A protein and the small-molecule ligand that binds it are described below.
Small molecule (SMILES): NC[C@@H](O)c1ccc(F)cc1

Sequence of chain 1.A:
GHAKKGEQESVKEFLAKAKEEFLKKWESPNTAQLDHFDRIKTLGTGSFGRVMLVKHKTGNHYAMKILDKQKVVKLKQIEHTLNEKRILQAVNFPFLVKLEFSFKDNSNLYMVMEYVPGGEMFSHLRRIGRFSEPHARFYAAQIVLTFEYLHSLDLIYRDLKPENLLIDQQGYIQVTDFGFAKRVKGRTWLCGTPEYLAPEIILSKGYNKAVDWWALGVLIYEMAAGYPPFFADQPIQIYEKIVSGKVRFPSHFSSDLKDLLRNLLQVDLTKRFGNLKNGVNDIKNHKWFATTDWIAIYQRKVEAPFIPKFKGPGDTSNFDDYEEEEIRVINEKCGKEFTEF

Binding-site contacts:
Ligand atom C4 contacts residue LEU52 of chain 1.A at 3.7 Å (hydrophobic).
Ligand atom N contacts residue GLU173 of chain 1.A at 2.8 Å (salt-bridge).
Ligand atom C5 contacts residue LEU52 of chain 1.A at 4.2 Å (hydrophobic).
Ligand atom O contacts residue ASP187 of chain 1.A at 3.0 Å (salt-bridge).
Ligand atom C3 contacts residue LEU52 of chain 1.A at 4.0 Å (hydrophobic).
Ligand atom C4 contacts residue VAL60 of chain 1.A at 4.2 Å (hydrophobic).
Ligand atom C contacts residue GLU173 of chain 1.A at 3.3 Å.
Ligand atom F contacts residue VAL126 of chain 1.A at 4.3 Å.
Ligand atom C7 contacts residue VAL60 of chain 1.A at 4.0 Å (hydrophobic).
Ligand atom C6 contacts residue VAL60 of chain 1.A at 3.9 Å (hydrophobic).
Ligand atom F contacts residue LEU52 of chain 1.A at 4.0 Å.
Ligand atom N contacts residue ASN174 of chain 1.A at 3.7 Å.
Ligand atom C5 contacts residue VAL60 of chain 1.A at 4.0 Å (hydrophobic).
Ligand atom C5 contacts residue ALA73 of chain 1.A at 3.9 Å (hydrophobic).
Ligand atom C6 contacts residue ALA73 of chain 1.A at 4.2 Å (hydrophobic).
Ligand atom F contacts residue LEU176 of chain 1.A at 3.5 Å.
Ligand atom C1 contacts residue VAL60 of chain 1.A at 4.4 Å (hydrophobic).
Ligand atom C contacts residue GLU130 of chain 1.A at 3.6 Å.
Ligand atom C contacts residue LEU176 of chain 1.A at 4.5 Å (hydrophobic).
Ligand atom C1 contacts residue GLU130 of chain 1.A at 4.1 Å.
Ligand atom F contacts residue TYR125 of chain 1.A at 4.1 Å.
Ligand atom C1 contacts residue ASP187 of chain 1.A at 3.8 Å.
Ligand atom F contacts residue ALA73 of chain 1.A at 3.2 Å.
Ligand atom C contacts residue ASP187 of chain 1.A at 3.3 Å.
Ligand atom O contacts residue VAL60 of chain 1.A at 3.6 Å.
Ligand atom C3 contacts residue VAL60 of chain 1.A at 4.3 Å (hydrophobic).
Ligand atom N contacts residue THR186 of chain 1.A at 4.5 Å.
Ligand atom C3 contacts residue PHE330 of chain 1.A at 3.9 Å (hydrophobic).
Ligand atom C7 contacts residue ASP187 of chain 1.A at 4.3 Å.
Ligand atom C7 contacts residue THR186 of chain 1.A at 4.1 Å.
Ligand atom C contacts residue THR186 of chain 1.A at 4.0 Å.
Ligand atom C4 contacts residue LEU176 of chain 1.A at 4.1 Å (hydrophobic).
Ligand atom C5 contacts residue LEU176 of chain 1.A at 3.5 Å (hydrophobic).
Ligand atom N contacts residue ASP187 of chain 1.A at 2.7 Å (salt-bridge).
Ligand atom N contacts residue GLU130 of chain 1.A at 3.6 Å.
Ligand atom C6 contacts residue THR186 of chain 1.A at 4.4 Å.
Ligand atom C6 contacts residue LEU176 of chain 1.A at 3.5 Å (hydrophobic).
Ligand atom C2 contacts residue VAL60 of chain 1.A at 4.2 Å (hydrophobic).
Ligand atom C7 contacts residue LEU176 of chain 1.A at 4.2 Å (hydrophobic).
Ligand atom C4 contacts residue PHE330 of chain 1.A at 3.5 Å (hydrophobic).